Binding-site contacts:
Ligand atom CL2 contacts residue CYS143 of chain 1.A at 3.4 Å.
Ligand atom O09 contacts residue CYS143 of chain 1.A at 3.0 Å (h-bond).
Ligand atom C05 contacts residue LEU139 of chain 1.A at 3.5 Å (hydrophobic).
Ligand atom C20 contacts residue THR24 of chain 1.A at 3.6 Å.
Ligand atom C30 contacts residue HIS39 of chain 1.A at 3.6 Å.
Ligand atom F31 contacts residue ASP185 of chain 1.A at 3.0 Å.
Ligand atom F28 contacts residue GLN187 of chain 1.A at 3.2 Å.
Ligand atom F33 contacts residue CYS143 of chain 1.A at 3.4 Å.
Ligand atom O36 contacts residue HIS162 of chain 1.A at 3.3 Å (h-bond).
Ligand atom F31 contacts residue HIS39 of chain 1.A at 3.5 Å.
Ligand atom C32 contacts residue HIS39 of chain 1.A at 3.5 Å.
Ligand atom O09 contacts residue GLY141 of chain 1.A at 2.9 Å (h-bond).
Ligand atom O36 contacts residue MET163 of chain 1.A at 3.0 Å.
Ligand atom N02 contacts residue LEU139 of chain 1.A at 3.5 Å.
Ligand atom F33 contacts residue HIS39 of chain 1.A at 3.4 Å.
Ligand atom C34 contacts residue HIS162 of chain 1.A at 3.1 Å.
Ligand atom O36 contacts residue GLU164 of chain 1.A at 3.3 Å (salt-bridge).
Ligand atom N04 contacts residue LEU139 of chain 1.A at 3.7 Å.
Ligand atom C05 contacts residue SER142 of chain 1.A at 3.4 Å.
Ligand atom C32 contacts residue HIS162 of chain 1.A at 3.3 Å.
Ligand atom F33 contacts residue HIS162 of chain 1.A at 3.2 Å.
Ligand atom C34 contacts residue HIS39 of chain 1.A at 3.7 Å.
Ligand atom C06 contacts residue HIS161 of chain 1.A at 3.6 Å.
Ligand atom C01 contacts residue ASN140 of chain 1.A at 3.2 Å.
Ligand atom N04 contacts residue SER142 of chain 1.A at 3.2 Å (h-bond).
Ligand atom C35 contacts residue HIS162 of chain 1.A at 3.5 Å.
Ligand atom N04 contacts residue PHE138 of chain 1.A at 3.4 Å.
Ligand atom N04 contacts residue HIS161 of chain 1.A at 3.0 Å (h-bond).
Ligand atom CL2 contacts residue HIS39 of chain 1.A at 3.7 Å.
Ligand atom O09 contacts residue SER142 of chain 1.A at 3.1 Å (h-bond).
Ligand atom C01 contacts residue LEU139 of chain 1.A at 3.6 Å (hydrophobic).
Ligand atom C21 contacts residue THR24 of chain 1.A at 3.2 Å.
Ligand atom C18 contacts residue THR22 of chain 1.A at 3.3 Å.
Ligand atom N07 contacts residue HIS162 of chain 1.A at 3.7 Å.
Ligand atom C03 contacts residue LEU139 of chain 1.A at 3.6 Å (hydrophobic).
Ligand atom N19 contacts residue THR24 of chain 1.A at 3.2 Å (h-bond).
Ligand atom N37 contacts residue LEU139 of chain 1.A at 3.5 Å (h-bond).
Ligand atom N19 contacts residue THR23 of chain 1.A at 3.7 Å.
Ligand atom C06 contacts residue SER142 of chain 1.A at 3.4 Å.
Ligand atom C03 contacts residue PHE138 of chain 1.A at 3.1 Å (hydrophobic).

Sequence of chain 1.A:
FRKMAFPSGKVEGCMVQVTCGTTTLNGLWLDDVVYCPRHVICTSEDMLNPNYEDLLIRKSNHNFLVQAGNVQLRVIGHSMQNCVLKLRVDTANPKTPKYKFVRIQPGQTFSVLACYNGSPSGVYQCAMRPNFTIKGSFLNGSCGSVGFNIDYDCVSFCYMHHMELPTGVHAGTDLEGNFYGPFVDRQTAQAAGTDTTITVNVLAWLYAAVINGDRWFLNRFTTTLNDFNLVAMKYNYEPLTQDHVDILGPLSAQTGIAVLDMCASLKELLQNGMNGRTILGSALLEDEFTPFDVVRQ

The protein below binds the small molecule below.
Small molecule (SMILES): Cn1cnc(Cn2c(=O)nc(Nc3cc4cn(C)nc4cc3Cl)n(Cc3cc(F)c(F)cc3F)c2=O)n1